Sequence of chain 1.A:
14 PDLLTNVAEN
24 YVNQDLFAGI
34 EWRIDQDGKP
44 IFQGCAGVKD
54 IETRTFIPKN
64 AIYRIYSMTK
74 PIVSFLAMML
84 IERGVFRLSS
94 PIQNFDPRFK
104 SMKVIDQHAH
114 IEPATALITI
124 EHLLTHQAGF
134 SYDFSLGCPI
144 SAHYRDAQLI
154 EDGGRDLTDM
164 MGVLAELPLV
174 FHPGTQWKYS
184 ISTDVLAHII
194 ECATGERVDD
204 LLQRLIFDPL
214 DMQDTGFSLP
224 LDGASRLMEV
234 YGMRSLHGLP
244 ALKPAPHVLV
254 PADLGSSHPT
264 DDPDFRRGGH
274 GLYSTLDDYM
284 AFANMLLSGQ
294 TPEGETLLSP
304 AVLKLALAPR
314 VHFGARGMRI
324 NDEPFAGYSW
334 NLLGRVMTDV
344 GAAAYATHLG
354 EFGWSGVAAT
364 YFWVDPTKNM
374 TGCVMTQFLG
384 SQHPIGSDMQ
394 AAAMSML

A protein and the small-molecule ligand that binds it are described below.
Small molecule (SMILES): CCOC(=O)[C@@H](C)c1cccc(C(=O)c2ccccc2)c1

Binding-site contacts:
Ligand atom CAA contacts residue GLY359 of chain 1.A at 3.5 Å.
Ligand atom CAN contacts residue TYR69 of chain 1.A at 3.5 Å (hydrophobic).
Ligand atom CAP contacts residue PHE137 of chain 1.A at 3.6 Å (hydrophobic).
Ligand atom CAL contacts residue ILE153 of chain 1.A at 3.6 Å (hydrophobic).
Ligand atom CAQ contacts residue VAL360 of chain 1.A at 4.1 Å (hydrophobic).
Ligand atom OAO contacts residue VAL360 of chain 1.A at 3.5 Å.
Ligand atom CAF contacts residue PHE137 of chain 1.A at 3.5 Å (hydrophobic).
Ligand atom CAI contacts residue PHE137 of chain 1.A at 3.6 Å (hydrophobic).
Ligand atom CAN contacts residue GOL1 of chain 1.C at 3.5 Å.
Ligand atom OAC contacts residue SER70 of chain 1.A at 3.6 Å.
Ligand atom CAB contacts residue HIS273 of chain 1.A at 3.4 Å.
Ligand atom CAA contacts residue GOL1 of chain 1.C at 2.7 Å.
Ligand atom CAA contacts residue TYR69 of chain 1.A at 3.5 Å (hydrophobic).
Ligand atom CAM contacts residue PHE137 of chain 1.A at 4.1 Å (hydrophobic).
Ligand atom OAC contacts residue LYS73 of chain 1.A at 4.1 Å.
Ligand atom CAT contacts residue PHE137 of chain 1.A at 4.0 Å (hydrophobic).
Ligand atom CAH contacts residue ARG237 of chain 1.A at 4.2 Å.
Ligand atom CAK contacts residue ARG237 of chain 1.A at 3.9 Å.
Ligand atom CAU contacts residue PHE137 of chain 1.A at 3.5 Å (hydrophobic).
Ligand atom CAA contacts residue SER70 of chain 1.A at 2.9 Å.
Ligand atom CAS contacts residue VAL360 of chain 1.A at 4.2 Å (hydrophobic).
Ligand atom CAB contacts residue ILE153 of chain 1.A at 4.1 Å (hydrophobic).
Ligand atom OAD contacts residue ARG237 of chain 1.A at 3.7 Å.
Ligand atom CAR contacts residue VAL360 of chain 1.A at 3.9 Å (hydrophobic).
Ligand atom OAD contacts residue LEU382 of chain 1.A at 4.2 Å.
Ligand atom OAC contacts residue TYR135 of chain 1.A at 3.2 Å (h-bond).
Ligand atom OAO contacts residue GOL1 of chain 1.C at 4.0 Å.
Ligand atom CAL contacts residue TYR69 of chain 1.A at 3.8 Å (hydrophobic).
Ligand atom OAO contacts residue SER70 of chain 1.A at 3.9 Å.
Ligand atom CAP contacts residue SER70 of chain 1.A at 4.2 Å.
Ligand atom CAB contacts residue TYR69 of chain 1.A at 4.0 Å (hydrophobic).
Ligand atom CAN contacts residue SER70 of chain 1.A at 2.9 Å.
Ligand atom CAH contacts residue TYR69 of chain 1.A at 3.8 Å (hydrophobic).
Ligand atom OAC contacts residue PHE137 of chain 1.A at 3.6 Å.
Ligand atom CAM contacts residue VAL360 of chain 1.A at 3.9 Å (hydrophobic).
Ligand atom CAJ contacts residue VAL360 of chain 1.A at 4.2 Å (hydrophobic).
Ligand atom CAT contacts residue TYR69 of chain 1.A at 4.2 Å (hydrophobic).
Ligand atom CAA contacts residue VAL360 of chain 1.A at 2.8 Å (hydrophobic).
Ligand atom CAH contacts residue ILE153 of chain 1.A at 4.2 Å (hydrophobic).
Ligand atom CAN contacts residue VAL360 of chain 1.A at 3.6 Å (hydrophobic).